Sequence of chain 1.C:
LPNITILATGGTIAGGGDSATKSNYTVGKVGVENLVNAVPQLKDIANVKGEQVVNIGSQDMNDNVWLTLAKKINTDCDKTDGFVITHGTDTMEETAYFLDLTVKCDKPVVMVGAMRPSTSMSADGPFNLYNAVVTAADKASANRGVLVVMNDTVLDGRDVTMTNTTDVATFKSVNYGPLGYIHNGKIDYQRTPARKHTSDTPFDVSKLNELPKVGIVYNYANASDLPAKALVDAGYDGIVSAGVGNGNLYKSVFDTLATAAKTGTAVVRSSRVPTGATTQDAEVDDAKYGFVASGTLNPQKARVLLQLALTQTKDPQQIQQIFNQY

Binding-site contacts:
Ligand atom OD2 contacts residue ALA121 of chain 1.D at 3.7 Å.
Ligand atom N contacts residue VAL34 of chain 1.D at 3.6 Å.
Ligand atom CB contacts residue GLU290 of chain 1.C at 3.9 Å.
Ligand atom OD2 contacts residue GLY95 of chain 1.D at 3.3 Å.
Ligand atom N contacts residue GLN66 of chain 1.D at 3.0 Å (h-bond).
Ligand atom C contacts residue ASP97 of chain 1.D at 3.8 Å.
Ligand atom CA contacts residue THR19 of chain 1.D at 3.3 Å.
Ligand atom CG contacts residue ALA121 of chain 1.D at 3.6 Å (hydrophobic).
Ligand atom O contacts residue GLY95 of chain 1.D at 3.3 Å.
Ligand atom C contacts residue VAL34 of chain 1.D at 3.6 Å (hydrophobic).
Ligand atom CB contacts residue ASP97 of chain 1.D at 3.3 Å.
Ligand atom OXT contacts residue GLY64 of chain 1.D at 3.4 Å.
Ligand atom CB contacts residue THR19 of chain 1.D at 3.3 Å.
Ligand atom OD2 contacts residue GLY18 of chain 1.D at 3.9 Å.
Ligand atom C contacts residue GLN66 of chain 1.D at 3.6 Å.
Ligand atom OD1 contacts residue ALA121 of chain 1.D at 2.9 Å (h-bond).
Ligand atom CA contacts residue GLU290 of chain 1.C at 3.4 Å.
Ligand atom OD1 contacts residue THR96 of chain 1.D at 2.9 Å (h-bond).
Ligand atom C contacts residue GLY95 of chain 1.D at 3.5 Å.
Ligand atom CA contacts residue ASP97 of chain 1.D at 3.7 Å.
Ligand atom OXT contacts residue VAL34 of chain 1.D at 3.1 Å.
Ligand atom C contacts residue SER65 of chain 1.D at 3.6 Å.
Ligand atom CG contacts residue THR19 of chain 1.D at 2.8 Å.
Ligand atom C contacts residue THR96 of chain 1.D at 3.9 Å.
Ligand atom N contacts residue ASP97 of chain 1.D at 2.7 Å (salt-bridge).
Ligand atom O contacts residue THR96 of chain 1.D at 3.2 Å (h-bond).
Ligand atom CG contacts residue THR96 of chain 1.D at 2.9 Å.
Ligand atom CA contacts residue VAL34 of chain 1.D at 3.3 Å (hydrophobic).
Ligand atom OXT contacts residue GLN66 of chain 1.D at 3.7 Å.
Ligand atom OXT contacts residue GLY18 of chain 1.D at 3.3 Å.
Ligand atom CB contacts residue THR96 of chain 1.D at 3.2 Å.
Ligand atom OD1 contacts residue THR19 of chain 1.D at 3.0 Å (h-bond).
Ligand atom OXT contacts residue SER65 of chain 1.D at 2.9 Å (h-bond).
Ligand atom N contacts residue GLU290 of chain 1.C at 2.7 Å (salt-bridge).
Ligand atom N contacts residue ASN255 of chain 1.C at 3.5 Å (h-bond).
Ligand atom O contacts residue ASP97 of chain 1.D at 3.1 Å (salt-bridge).
Ligand atom O contacts residue SER65 of chain 1.D at 2.7 Å (h-bond).
Ligand atom OXT contacts residue GLY95 of chain 1.D at 3.3 Å.
Ligand atom OD2 contacts residue THR96 of chain 1.D at 3.0 Å (h-bond).
Ligand atom OD2 contacts residue THR19 of chain 1.D at 2.9 Å (h-bond).

Sequence of chain 1.D:
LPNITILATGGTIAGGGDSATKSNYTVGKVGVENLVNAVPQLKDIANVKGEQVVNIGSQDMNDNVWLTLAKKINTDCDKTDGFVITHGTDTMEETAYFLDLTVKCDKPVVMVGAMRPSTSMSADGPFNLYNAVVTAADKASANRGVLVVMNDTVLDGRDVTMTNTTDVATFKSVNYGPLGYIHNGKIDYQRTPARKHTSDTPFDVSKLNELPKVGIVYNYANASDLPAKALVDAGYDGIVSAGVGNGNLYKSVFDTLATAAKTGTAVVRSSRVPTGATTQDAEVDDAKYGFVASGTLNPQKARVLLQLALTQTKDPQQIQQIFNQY

This protein binds this small molecule.
Small molecule (SMILES): N[C@@H](CC(=O)O)C(=O)O